A protein and the small-molecule ligand that binds it are described below.
Small molecule (SMILES): O=C1CCc2cccc(c2)Oc2ccc(cc2)C[C@@H](C(=O)NCc2ccccc2F)NC(=O)[C@H](CC(=O)N2CCC[C@@H]2c2ccccc2)N1

Binding-site contacts:
Ligand atom C28 contacts residue VAL31 of chain 1.BA at 3.5 Å (hydrophobic).
Ligand atom C21 contacts residue GLY47 of chain 1.BA at 3.4 Å.
Ligand atom O32 contacts residue THR21 of chain 1.BA at 3.1 Å (h-bond).
Ligand atom C16 contacts residue SER122 of chain 1.V at 3.5 Å.
Ligand atom C05 contacts residue ASP124 of chain 1.V at 3.5 Å.
Ligand atom C22 contacts residue GLY47 of chain 1.BA at 3.5 Å.
Ligand atom C31 contacts residue ILE45 of chain 1.BA at 3.5 Å (hydrophobic).
Ligand atom C19 contacts residue THR21 of chain 1.BA at 3.7 Å.
Ligand atom C06 contacts residue SER27 of chain 1.BA at 3.5 Å.
Ligand atom O32 contacts residue SER20 of chain 1.BA at 3.2 Å.
Ligand atom C13 contacts residue TRP129 of chain 1.V at 3.3 Å (hydrophobic).
Ligand atom O18 contacts residue GLN22 of chain 1.BA at 3.0 Å (h-bond).
Ligand atom F27 contacts residue SER20 of chain 1.BA at 3.4 Å.
Ligand atom C10 contacts residue SER20 of chain 1.BA at 3.6 Å.
Ligand atom C30 contacts residue ALA52 of chain 1.BA at 3.5 Å (hydrophobic).
Ligand atom C15 contacts residue GLY128 of chain 1.V at 3.5 Å.
Ligand atom C11 contacts residue SER20 of chain 1.BA at 3.5 Å.
Ligand atom F27 contacts residue ALA49 of chain 1.BA at 3.2 Å.
Ligand atom C24 contacts residue CIT1 of chain 1.LB at 3.2 Å.
Ligand atom C14 contacts residue TRP129 of chain 1.V at 3.5 Å (hydrophobic).
Ligand atom C30 contacts residue ILE45 of chain 1.BA at 3.1 Å (hydrophobic).
Ligand atom N23 contacts residue GLY47 of chain 1.BA at 2.8 Å (h-bond).
Ligand atom C04 contacts residue THR21 of chain 1.BA at 3.5 Å.
Ligand atom C46 contacts residue THR48 of chain 1.BA at 3.5 Å.
Ligand atom N03 contacts residue ASP124 of chain 1.V at 2.9 Å (salt-bridge).
Ligand atom C08 contacts residue ASP124 of chain 1.V at 3.4 Å.
Ligand atom C06 contacts residue GLN22 of chain 1.BA at 3.7 Å.
Ligand atom C29 contacts residue ALA52 of chain 1.BA at 3.6 Å (hydrophobic).
Ligand atom N23 contacts residue CIT1 of chain 1.LB at 2.9 Å (h-bond).
Ligand atom C14 contacts residue ALA49 of chain 1.BA at 3.6 Å (hydrophobic).
Ligand atom O01 contacts residue GLN22 of chain 1.BA at 3.1 Å.
Ligand atom N20 contacts residue THR21 of chain 1.BA at 2.9 Å (h-bond).
Ligand atom C44 contacts residue CIT1 of chain 1.LB at 3.0 Å.
Ligand atom C24 contacts residue THR1 of chain 1.BA at 3.1 Å.
Ligand atom O18 contacts residue SER27 of chain 1.BA at 2.8 Å (h-bond).
Ligand atom C22 contacts residue CIT1 of chain 1.LB at 3.7 Å.
Ligand atom C26 contacts residue ALA49 of chain 1.BA at 3.6 Å (hydrophobic).
Ligand atom C31 contacts residue THR1 of chain 1.BA at 3.7 Å.
Ligand atom C02 contacts residue GLN22 of chain 1.BA at 3.6 Å.
Ligand atom O33 contacts residue ALA49 of chain 1.BA at 2.9 Å (h-bond).

Sequence of chain 1.V:
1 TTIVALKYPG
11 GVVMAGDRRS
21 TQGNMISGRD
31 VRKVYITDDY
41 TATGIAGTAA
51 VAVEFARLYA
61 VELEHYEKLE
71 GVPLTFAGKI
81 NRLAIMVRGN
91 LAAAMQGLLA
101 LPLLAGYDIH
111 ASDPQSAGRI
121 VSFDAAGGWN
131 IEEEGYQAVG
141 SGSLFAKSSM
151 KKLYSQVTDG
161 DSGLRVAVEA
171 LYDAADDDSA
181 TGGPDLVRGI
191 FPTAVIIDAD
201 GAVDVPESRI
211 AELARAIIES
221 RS

Sequence of chain 1.BA:
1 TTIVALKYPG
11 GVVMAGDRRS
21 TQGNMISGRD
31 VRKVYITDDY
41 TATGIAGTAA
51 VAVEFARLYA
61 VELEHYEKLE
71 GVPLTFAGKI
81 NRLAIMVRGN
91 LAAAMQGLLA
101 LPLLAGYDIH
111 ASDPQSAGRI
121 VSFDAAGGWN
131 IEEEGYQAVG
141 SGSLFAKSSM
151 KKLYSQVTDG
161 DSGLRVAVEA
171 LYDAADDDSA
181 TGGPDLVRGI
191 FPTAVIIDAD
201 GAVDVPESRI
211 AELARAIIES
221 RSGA